Binding-site contacts:
Ligand atom C4' contacts residue VAL123 of chain 1.A at 4.5 Å (hydrophobic).
Ligand atom C4' contacts residue GOL1 of chain 1.D at 4.2 Å.
Ligand atom C1 contacts residue PHE132 of chain 1.A at 4.2 Å (hydrophobic).
Ligand atom C4' contacts residue HIS96 of chain 1.A at 3.8 Å.
Ligand atom O4' contacts residue VAL123 of chain 1.A at 4.1 Å.
Ligand atom C6' contacts residue GLN94 of chain 1.A at 3.8 Å.
Ligand atom O3' contacts residue THR201 of chain 1.A at 3.2 Å (h-bond).
Ligand atom O4' contacts residue HIS121 of chain 1.A at 4.5 Å.
Ligand atom C5' contacts residue VAL123 of chain 1.A at 4.0 Å (hydrophobic).
Ligand atom C6' contacts residue PHE132 of chain 1.A at 4.1 Å (hydrophobic).
Ligand atom O2 contacts residue PRO203 of chain 1.A at 3.5 Å.
Ligand atom O4' contacts residue HIS96 of chain 1.A at 3.2 Å.
Ligand atom C6' contacts residue GOL1 of chain 1.D at 3.9 Å.
Ligand atom C5' contacts residue GOL1 of chain 1.D at 4.1 Å.
Ligand atom O3' contacts residue THR200 of chain 1.A at 3.2 Å (h-bond).
Ligand atom O3' contacts residue LEU199 of chain 1.A at 3.7 Å.
Ligand atom C2' contacts residue GOL1 of chain 1.D at 4.0 Å.
Ligand atom C3' contacts residue GOL1 of chain 1.D at 4.1 Å.
Ligand atom C3' contacts residue THR200 of chain 1.A at 4.3 Å.
Ligand atom O2 contacts residue PRO202 of chain 1.A at 4.5 Å.
Ligand atom O4' contacts residue ZN1 of chain 1.B at 3.5 Å.
Ligand atom O1 contacts residue PHE132 of chain 1.A at 3.9 Å.
Ligand atom C5' contacts residue HIS96 of chain 1.A at 4.0 Å.
Ligand atom C3' contacts residue LEU199 of chain 1.A at 3.9 Å (hydrophobic).
Ligand atom C5' contacts residue LEU199 of chain 1.A at 4.3 Å (hydrophobic).
Ligand atom C4' contacts residue ZN1 of chain 1.B at 4.5 Å.
Ligand atom C6' contacts residue LEU199 of chain 1.A at 4.3 Å (hydrophobic).
Ligand atom C1' contacts residue GOL1 of chain 1.D at 3.9 Å.
Ligand atom C4' contacts residue LEU199 of chain 1.A at 4.1 Å (hydrophobic).
Ligand atom C2' contacts residue LEU199 of chain 1.A at 3.9 Å (hydrophobic).
Ligand atom C2 contacts residue PHE132 of chain 1.A at 3.9 Å (hydrophobic).
Ligand atom C5' contacts residue GLN94 of chain 1.A at 3.6 Å.
Ligand atom C1' contacts residue THR201 of chain 1.A at 4.2 Å.
Ligand atom O3' contacts residue ZN1 of chain 1.B at 4.3 Å.
Ligand atom C3 contacts residue LEU199 of chain 1.A at 4.0 Å (hydrophobic).
Ligand atom C2' contacts residue THR201 of chain 1.A at 3.1 Å.
Ligand atom C3' contacts residue THR201 of chain 1.A at 3.5 Å.
Ligand atom C1' contacts residue LEU199 of chain 1.A at 4.0 Å (hydrophobic).

A protein and the small-molecule ligand that binds it are described below.
Small molecule (SMILES): O=C(O)/C=C/c1ccc(O)c(O)c1

Sequence of chain 1.A:
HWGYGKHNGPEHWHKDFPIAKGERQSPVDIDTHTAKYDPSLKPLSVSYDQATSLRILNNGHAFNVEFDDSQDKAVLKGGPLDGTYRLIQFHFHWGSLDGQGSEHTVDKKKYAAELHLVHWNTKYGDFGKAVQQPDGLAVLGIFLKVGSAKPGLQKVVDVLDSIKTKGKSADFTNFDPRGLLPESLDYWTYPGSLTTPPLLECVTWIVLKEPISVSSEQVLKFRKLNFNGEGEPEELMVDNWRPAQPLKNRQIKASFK